This protein binds this small molecule.
Small molecule (SMILES): COc1ccccc1C(=O)O

Sequence of chain 1.C:
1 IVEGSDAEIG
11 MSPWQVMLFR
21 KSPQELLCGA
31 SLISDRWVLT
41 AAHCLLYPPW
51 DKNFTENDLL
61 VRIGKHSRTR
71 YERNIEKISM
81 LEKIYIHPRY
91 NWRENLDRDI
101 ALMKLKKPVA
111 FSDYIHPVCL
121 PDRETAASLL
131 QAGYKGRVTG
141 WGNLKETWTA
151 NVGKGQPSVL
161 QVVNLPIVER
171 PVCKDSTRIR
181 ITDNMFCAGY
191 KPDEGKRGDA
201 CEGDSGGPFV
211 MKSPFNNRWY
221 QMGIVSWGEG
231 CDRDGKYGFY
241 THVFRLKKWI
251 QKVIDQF

Binding-site contacts:
Ligand atom C2 contacts residue CYS201 of chain 1.C at 3.9 Å (hydrophobic).
Ligand atom C3 contacts residue VAL225 of chain 1.C at 4.3 Å (hydrophobic).
Ligand atom O1 contacts residue GLU202 of chain 1.C at 4.2 Å.
Ligand atom C4 contacts residue VAL225 of chain 1.C at 3.2 Å (hydrophobic).
Ligand atom C8 contacts residue SER226 of chain 1.C at 4.0 Å.
Ligand atom O9 contacts residue CYS201 of chain 1.C at 4.2 Å.
Ligand atom C7 contacts residue GLY228 of chain 1.C at 4.0 Å.
Ligand atom C6 contacts residue GLY228 of chain 1.C at 4.1 Å.
Ligand atom O1 contacts residue ALA200 of chain 1.C at 4.3 Å.
Ligand atom C3 contacts residue CYS201 of chain 1.C at 3.9 Å (hydrophobic).
Ligand atom C3 contacts residue TRP227 of chain 1.C at 4.4 Å (hydrophobic).
Ligand atom C1 contacts residue GLY228 of chain 1.C at 3.6 Å.
Ligand atom C2 contacts residue ALA200 of chain 1.C at 4.0 Å (hydrophobic).
Ligand atom C1 contacts residue GLY230 of chain 1.C at 3.2 Å.
Ligand atom C7 contacts residue GLY230 of chain 1.C at 4.4 Å.
Ligand atom O1 contacts residue CYS201 of chain 1.C at 3.8 Å.
Ligand atom C6 contacts residue ALA200 of chain 1.C at 3.7 Å (hydrophobic).
Ligand atom O9 contacts residue GLY203 of chain 1.C at 4.4 Å.
Ligand atom C3 contacts residue SER226 of chain 1.C at 4.0 Å.
Ligand atom C7 contacts residue TRP227 of chain 1.C at 4.0 Å (hydrophobic).
Ligand atom C8 contacts residue CYS201 of chain 1.C at 3.9 Å (hydrophobic).
Ligand atom C7 contacts residue ALA200 of chain 1.C at 3.3 Å (hydrophobic).
Ligand atom C2 contacts residue SER205 of chain 1.C at 4.2 Å.
Ligand atom O9 contacts residue SER205 of chain 1.C at 2.2 Å (h-bond).
Ligand atom C5 contacts residue PHE239 of chain 1.C at 4.4 Å (hydrophobic).
Ligand atom C5 contacts residue SER226 of chain 1.C at 3.9 Å.
Ligand atom C4 contacts residue SER226 of chain 1.C at 3.4 Å.
Ligand atom C5 contacts residue TRP227 of chain 1.C at 3.7 Å (hydrophobic).
Ligand atom C2 contacts residue GLY228 of chain 1.C at 4.4 Å.
Ligand atom C8 contacts residue HIS43 of chain 1.C at 4.3 Å.
Ligand atom C3 contacts residue SER205 of chain 1.C at 2.8 Å.
Ligand atom C1 contacts residue CYS231 of chain 1.C at 4.2 Å (hydrophobic).
Ligand atom C4 contacts residue TRP227 of chain 1.C at 4.0 Å (hydrophobic).
Ligand atom C6 contacts residue VAL225 of chain 1.C at 4.2 Å (hydrophobic).
Ligand atom C5 contacts residue VAL225 of chain 1.C at 3.1 Å (hydrophobic).
Ligand atom C8 contacts residue SER205 of chain 1.C at 1.6 Å.
Ligand atom C4 contacts residue SER205 of chain 1.C at 3.3 Å.
Ligand atom O1 contacts residue GLY230 of chain 1.C at 4.3 Å.
Ligand atom C6 contacts residue TRP227 of chain 1.C at 3.5 Å (hydrophobic).
Ligand atom C5 contacts residue ALA200 of chain 1.C at 4.0 Å (hydrophobic).